Binding-site contacts:
Ligand atom O2B contacts residue MG1 of chain 1.F at 1.9 Å.
Ligand atom O1B contacts residue ARG183 of chain 1.A at 3.2 Å (salt-bridge).
Ligand atom C4' contacts residue PHE272 of chain 1.A at 3.6 Å (hydrophobic).
Ligand atom C2' contacts residue GLY274 of chain 1.A at 3.4 Å.
Ligand atom O2B contacts residue ASP192 of chain 1.A at 2.8 Å (salt-bridge).
Ligand atom PA contacts residue MG1 of chain 1.F at 3.3 Å.
Ligand atom C5 contacts residue ASP276 of chain 1.A at 3.4 Å.
Ligand atom PB contacts residue MG1 of chain 1.F at 2.9 Å.
Ligand atom O1A contacts residue MG1 of chain 1.F at 2.2 Å.
Ligand atom O2G contacts residue GLY189 of chain 1.A at 2.9 Å (h-bond).
Ligand atom O3B contacts residue SER180 of chain 1.A at 3.6 Å (h-bond).
Ligand atom O2B contacts residue SER180 of chain 1.A at 3.2 Å (h-bond).
Ligand atom O2G contacts residue SER180 of chain 1.A at 2.4 Å (h-bond).
Ligand atom O3' contacts residue THR273 of chain 1.A at 3.3 Å (h-bond).
Ligand atom N7 contacts residue ASP276 of chain 1.A at 3.5 Å.
Ligand atom O3' contacts residue ARG183 of chain 1.A at 3.4 Å (salt-bridge).
Ligand atom O2G contacts residue MG1 of chain 1.F at 3.5 Å.
Ligand atom O1A contacts residue MG1 of chain 1.G at 2.0 Å.
Ligand atom C2' contacts residue TYR271 of chain 1.A at 3.2 Å (hydrophobic).
Ligand atom PG contacts residue MG1 of chain 1.F at 3.1 Å.
Ligand atom C5' contacts residue ASP192 of chain 1.A at 3.2 Å.
Ligand atom C1' contacts residue TYR271 of chain 1.A at 3.5 Å (hydrophobic).
Ligand atom O1A contacts residue ASP190 of chain 1.A at 3.0 Å (salt-bridge).
Ligand atom C3A contacts residue MG1 of chain 1.F at 3.4 Å.
Ligand atom N3 contacts residue ASN279 of chain 1.A at 3.0 Å (h-bond).
Ligand atom PG contacts residue SER180 of chain 1.A at 3.5 Å.
Ligand atom O3' contacts residue GLY274 of chain 1.A at 3.3 Å.
Ligand atom C2' contacts residue ASN279 of chain 1.A at 3.4 Å.
Ligand atom O2A contacts residue MG1 of chain 1.G at 3.5 Å.
Ligand atom O5' contacts residue MG1 of chain 1.G at 3.4 Å.
Ligand atom O3G contacts residue MG1 of chain 1.F at 2.0 Å.
Ligand atom O3B contacts residue MG1 of chain 1.F at 3.3 Å.
Ligand atom C6 contacts residue ASP276 of chain 1.A at 3.7 Å.
Ligand atom N3 contacts residue TYR271 of chain 1.A at 3.6 Å.
Ligand atom PA contacts residue MG1 of chain 1.G at 3.0 Å.
Ligand atom PG contacts residue GLY189 of chain 1.A at 3.8 Å.
Ligand atom O2B contacts residue GLY179 of chain 1.A at 3.4 Å.
Ligand atom O3G contacts residue ASP190 of chain 1.A at 2.7 Å (salt-bridge).
Ligand atom O1A contacts residue ASP192 of chain 1.A at 2.9 Å (salt-bridge).
Ligand atom O2G contacts residue SER188 of chain 1.A at 3.6 Å.

Sequence of chain 1.A:
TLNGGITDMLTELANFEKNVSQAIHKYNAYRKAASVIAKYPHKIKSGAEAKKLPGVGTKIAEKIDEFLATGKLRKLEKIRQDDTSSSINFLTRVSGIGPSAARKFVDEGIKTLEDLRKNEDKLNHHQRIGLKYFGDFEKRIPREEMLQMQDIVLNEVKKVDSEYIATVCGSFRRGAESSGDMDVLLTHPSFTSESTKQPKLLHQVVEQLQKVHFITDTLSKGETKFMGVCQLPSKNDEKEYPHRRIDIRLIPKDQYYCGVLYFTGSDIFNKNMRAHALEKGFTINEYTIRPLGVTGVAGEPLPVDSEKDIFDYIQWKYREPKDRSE

The protein below binds the small molecule below.
Small molecule (SMILES): Nc1ncnc2c1ncn2[C@H]1C[C@H](O)[C@@H](CO[P](=O)(O)C[P](=O)(O)OP(=O)(O)O)O1